A small-molecule ligand and the protein it binds are described below.
Small molecule (SMILES): COc1cc(OC)cc(C(=O)N[C@@H]2[C@H](O)[C@@H](CO)O[C@H]2n2cnc3c(NCc4cccc5ccccc45)ncnc32)c1

Binding-site contacts:
Ligand atom C2 contacts residue ARG92 of chain 1.A at 3.9 Å.
Ligand atom C10 contacts residue ARG92 of chain 1.A at 3.6 Å.
Ligand atom N7A contacts residue LEU113 of chain 1.A at 3.7 Å.
Ligand atom O2M contacts residue ASP38 of chain 1.A at 3.6 Å.
Ligand atom C6B contacts residue MET39 of chain 1.A at 3.5 Å (hydrophobic).
Ligand atom C5B contacts residue ASP38 of chain 1.A at 3.1 Å.
Ligand atom O5' contacts residue THR111 of chain 1.A at 3.7 Å.
Ligand atom C7B contacts residue MET39 of chain 1.A at 3.6 Å (hydrophobic).
Ligand atom C5B contacts residue MET39 of chain 1.A at 3.6 Å (hydrophobic).
Ligand atom N1A contacts residue ASN8 of chain 1.A at 3.7 Å.
Ligand atom C2A contacts residue ASN8 of chain 1.A at 3.6 Å.
Ligand atom C4B contacts residue ASP38 of chain 1.A at 3.8 Å.
Ligand atom O2M contacts residue SER40 of chain 1.A at 3.1 Å.
Ligand atom C1 contacts residue GLN91 of chain 1.A at 3.5 Å.
Ligand atom C2A contacts residue GLY9 of chain 1.A at 3.8 Å.
Ligand atom C2A contacts residue VAL37 of chain 1.A at 3.5 Å (hydrophobic).
Ligand atom N3A contacts residue ASP38 of chain 1.A at 3.7 Å.
Ligand atom O3' contacts residue GLY11 of chain 1.A at 3.3 Å.
Ligand atom C2A contacts residue THR111 of chain 1.A at 3.8 Å.
Ligand atom C5 contacts residue ARG92 of chain 1.A at 3.4 Å.
Ligand atom N6A contacts residue GLN91 of chain 1.A at 2.9 Å (h-bond).
Ligand atom C4 contacts residue ARG92 of chain 1.A at 3.5 Å.
Ligand atom N2' contacts residue ASP38 of chain 1.A at 3.5 Å (salt-bridge).
Ligand atom C2M contacts residue SER40 of chain 1.A at 3.7 Å.
Ligand atom C4B contacts residue MET39 of chain 1.A at 3.8 Å (hydrophobic).
Ligand atom C2A contacts residue ASP38 of chain 1.A at 3.8 Å.
Ligand atom N3A contacts residue VAL37 of chain 1.A at 3.7 Å.
Ligand atom C5' contacts residue THR111 of chain 1.A at 3.1 Å.
Ligand atom C2 contacts residue MET39 of chain 1.A at 3.7 Å (hydrophobic).
Ligand atom C3 contacts residue MET39 of chain 1.A at 3.8 Å (hydrophobic).
Ligand atom C11 contacts residue GLN91 of chain 1.A at 3.3 Å.
Ligand atom C2M contacts residue VAL206 of chain 1.B at 3.6 Å (hydrophobic).
Ligand atom C6A contacts residue ALA90 of chain 1.A at 3.6 Å (hydrophobic).
Ligand atom C2A contacts residue ALA90 of chain 1.A at 3.5 Å (hydrophobic).
Ligand atom N1A contacts residue ALA90 of chain 1.A at 3.2 Å.
Ligand atom C1' contacts residue ASP38 of chain 1.A at 3.6 Å.
Ligand atom N3A contacts residue GLY9 of chain 1.A at 3.4 Å.
Ligand atom O4' contacts residue GLY9 of chain 1.A at 3.7 Å.
Ligand atom C2 contacts residue GLN91 of chain 1.A at 3.3 Å.
Ligand atom N3A contacts residue THR111 of chain 1.A at 3.8 Å.

Sequence of chain 1.B:
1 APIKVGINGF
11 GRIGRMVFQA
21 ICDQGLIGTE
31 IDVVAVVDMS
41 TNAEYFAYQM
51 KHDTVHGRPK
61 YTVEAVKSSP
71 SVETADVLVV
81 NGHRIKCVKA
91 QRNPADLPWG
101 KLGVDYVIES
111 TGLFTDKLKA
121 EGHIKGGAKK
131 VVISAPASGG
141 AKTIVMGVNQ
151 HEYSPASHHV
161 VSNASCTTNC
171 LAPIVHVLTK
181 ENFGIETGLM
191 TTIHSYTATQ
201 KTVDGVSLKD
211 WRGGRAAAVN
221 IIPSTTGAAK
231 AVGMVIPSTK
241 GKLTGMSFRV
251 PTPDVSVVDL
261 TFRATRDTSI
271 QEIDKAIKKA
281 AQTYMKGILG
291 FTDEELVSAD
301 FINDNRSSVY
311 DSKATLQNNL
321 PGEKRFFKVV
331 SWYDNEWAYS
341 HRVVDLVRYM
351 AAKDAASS

Sequence of chain 1.A:
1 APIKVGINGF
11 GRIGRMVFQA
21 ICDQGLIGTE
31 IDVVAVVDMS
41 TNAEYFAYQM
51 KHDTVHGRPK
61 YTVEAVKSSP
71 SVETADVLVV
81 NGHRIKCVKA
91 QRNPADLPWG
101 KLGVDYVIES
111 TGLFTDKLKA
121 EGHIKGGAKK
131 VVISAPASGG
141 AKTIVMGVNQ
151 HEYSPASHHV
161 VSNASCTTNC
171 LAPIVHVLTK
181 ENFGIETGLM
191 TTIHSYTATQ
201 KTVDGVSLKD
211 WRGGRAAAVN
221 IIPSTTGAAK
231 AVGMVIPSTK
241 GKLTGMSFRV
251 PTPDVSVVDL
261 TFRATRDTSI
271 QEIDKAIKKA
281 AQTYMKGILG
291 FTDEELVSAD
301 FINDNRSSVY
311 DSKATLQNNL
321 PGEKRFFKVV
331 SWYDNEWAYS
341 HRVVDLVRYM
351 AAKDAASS